The protein below binds the small molecule below.
Small molecule (SMILES): COc1cc2cc(c1Cl)N(C)C(=O)C[C@H](OC(C)=O)[C@]1(C)O[C@H]1[C@H](C)[C@@H]1C=C(NC(=O)O1)[C@H](OC)/C=C/C=C(\C)C2

Binding-site contacts:
Ligand atom N16 contacts residue TRP397 of chain 1.D at 3.5 Å.
Ligand atom C23 contacts residue VAL180 of chain 1.D at 3.8 Å (hydrophobic).
Ligand atom C17 contacts residue TRP397 of chain 1.D at 3.3 Å (hydrophobic).
Ligand atom O21 contacts residue ASN100 of chain 1.D at 3.0 Å (h-bond).
Ligand atom C17 contacts residue LYS103 of chain 1.D at 3.5 Å.
Ligand atom C17 contacts residue ASN100 of chain 1.D at 3.7 Å.
Ligand atom C6 contacts residue PHE394 of chain 1.D at 3.7 Å (hydrophobic).
Ligand atom C25 contacts residue PHE394 of chain 1.D at 4.0 Å (hydrophobic).
Ligand atom O18 contacts residue TRP397 of chain 1.D at 3.6 Å.
Ligand atom N16 contacts residue GLY98 of chain 1.D at 4.0 Å.
Ligand atom O18 contacts residue ASN100 of chain 1.D at 3.6 Å (h-bond).
Ligand atom C11 contacts residue TRP397 of chain 1.D at 4.1 Å (hydrophobic).
Ligand atom O21 contacts residue LYS103 of chain 1.D at 2.6 Å (salt-bridge).
Ligand atom C22 contacts residue TRP397 of chain 1.D at 3.6 Å (hydrophobic).
Ligand atom C14 contacts residue TRP397 of chain 1.D at 3.5 Å (hydrophobic).
Ligand atom C1 contacts residue PHE394 of chain 1.D at 3.9 Å (hydrophobic).
Ligand atom O41 contacts residue GLY98 of chain 1.D at 4.0 Å.
Ligand atom O34 contacts residue PHE394 of chain 1.D at 3.8 Å.
Ligand atom C38 contacts residue TRP397 of chain 1.D at 3.6 Å (hydrophobic).
Ligand atom C38 contacts residue PHE394 of chain 1.D at 3.4 Å (hydrophobic).
Ligand atom C24 contacts residue TRP397 of chain 1.D at 3.2 Å (hydrophobic).
Ligand atom O41 contacts residue ASN99 of chain 1.D at 3.6 Å (h-bond).
Ligand atom CL33 contacts residue VAL179 of chain 1.D at 3.8 Å.
Ligand atom C24 contacts residue TYR398 of chain 1.D at 4.1 Å (hydrophobic).
Ligand atom C28 contacts residue VAL179 of chain 1.D at 3.4 Å (hydrophobic).
Ligand atom N16 contacts residue LYS103 of chain 1.D at 3.7 Å.
Ligand atom O29 contacts residue VAL180 of chain 1.D at 2.9 Å.
Ligand atom C19 contacts residue GLY98 of chain 1.D at 3.2 Å.
Ligand atom CL33 contacts residue PHE394 of chain 1.D at 3.5 Å.
Ligand atom C17 contacts residue GLY98 of chain 1.D at 3.9 Å.
Ligand atom C20 contacts residue TRP397 of chain 1.D at 4.0 Å (hydrophobic).
Ligand atom O32 contacts residue VAL179 of chain 1.D at 2.9 Å (h-bond).
Ligand atom C27 contacts residue PHE394 of chain 1.D at 4.0 Å (hydrophobic).
Ligand atom O29 contacts residue PHE394 of chain 1.D at 3.9 Å.
Ligand atom C27 contacts residue VAL179 of chain 1.D at 3.6 Å (hydrophobic).
Ligand atom C13 contacts residue TRP397 of chain 1.D at 3.7 Å (hydrophobic).
Ligand atom O32 contacts residue THR178 of chain 1.D at 3.2 Å.
Ligand atom O21 contacts residue TRP397 of chain 1.D at 3.5 Å.
Ligand atom C20 contacts residue GLY98 of chain 1.D at 3.8 Å.
Ligand atom O18 contacts residue GLY98 of chain 1.D at 3.4 Å (h-bond).

Sequence of chain 1.D:
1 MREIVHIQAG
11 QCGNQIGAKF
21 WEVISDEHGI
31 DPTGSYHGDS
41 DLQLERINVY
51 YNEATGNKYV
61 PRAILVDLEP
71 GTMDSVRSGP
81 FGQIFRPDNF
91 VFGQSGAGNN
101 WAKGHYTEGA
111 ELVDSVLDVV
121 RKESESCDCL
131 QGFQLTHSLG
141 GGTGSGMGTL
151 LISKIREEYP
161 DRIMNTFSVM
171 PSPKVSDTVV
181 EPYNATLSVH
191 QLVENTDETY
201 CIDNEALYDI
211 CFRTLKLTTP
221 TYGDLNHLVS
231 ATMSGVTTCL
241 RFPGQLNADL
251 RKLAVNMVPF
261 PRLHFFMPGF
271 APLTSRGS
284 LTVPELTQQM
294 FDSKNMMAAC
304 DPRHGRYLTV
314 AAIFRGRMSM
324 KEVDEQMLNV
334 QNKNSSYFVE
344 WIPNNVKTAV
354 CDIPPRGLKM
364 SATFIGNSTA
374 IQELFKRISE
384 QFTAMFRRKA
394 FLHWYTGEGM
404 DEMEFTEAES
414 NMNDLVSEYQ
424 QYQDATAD